This small molecule binds to this protein.
Small molecule (SMILES): CC(=O)Nc1ccsc1C(=O)O

Sequence of chain 1.B:
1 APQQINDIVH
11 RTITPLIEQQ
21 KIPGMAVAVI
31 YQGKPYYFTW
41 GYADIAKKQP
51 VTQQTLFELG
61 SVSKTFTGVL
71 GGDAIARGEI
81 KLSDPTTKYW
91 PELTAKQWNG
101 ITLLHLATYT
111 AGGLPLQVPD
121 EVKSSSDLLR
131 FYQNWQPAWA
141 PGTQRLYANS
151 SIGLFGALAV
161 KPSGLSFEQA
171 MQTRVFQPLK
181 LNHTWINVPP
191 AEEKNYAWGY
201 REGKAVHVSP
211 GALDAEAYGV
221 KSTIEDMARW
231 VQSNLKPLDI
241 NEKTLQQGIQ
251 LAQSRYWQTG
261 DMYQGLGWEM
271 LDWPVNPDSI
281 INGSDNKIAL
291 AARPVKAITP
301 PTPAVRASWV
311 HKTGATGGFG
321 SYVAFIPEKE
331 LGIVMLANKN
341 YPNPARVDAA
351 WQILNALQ

Binding-site contacts:
Ligand atom C2 contacts residue SER61 of chain 1.B at 3.8 Å.
Ligand atom C5 contacts residue LEU290 of chain 1.B at 4.0 Å (hydrophobic).
Ligand atom C3 contacts residue ALA315 of chain 1.B at 4.2 Å (hydrophobic).
Ligand atom S1 contacts residue LEU290 of chain 1.B at 4.1 Å.
Ligand atom C10 contacts residue ASN149 of chain 1.B at 4.0 Å.
Ligand atom N9 contacts residue ASN149 of chain 1.B at 4.3 Å.
Ligand atom C6 contacts residue GLY314 of chain 1.B at 4.1 Å.
Ligand atom O11 contacts residue ALA315 of chain 1.B at 2.8 Å (h-bond).
Ligand atom C5 contacts residue LEU116 of chain 1.B at 4.2 Å (hydrophobic).
Ligand atom C4 contacts residue PO41 of chain 1.J at 3.2 Å.
Ligand atom N9 contacts residue SER61 of chain 1.B at 3.5 Å (h-bond).
Ligand atom O11 contacts residue PO41 of chain 1.J at 3.1 Å (h-bond).
Ligand atom O7 contacts residue GLY314 of chain 1.B at 3.5 Å.
Ligand atom C6 contacts residue SER61 of chain 1.B at 3.2 Å.
Ligand atom O11 contacts residue THR316 of chain 1.B at 3.9 Å.
Ligand atom C2 contacts residue PO41 of chain 1.J at 3.6 Å.
Ligand atom N9 contacts residue ALA315 of chain 1.B at 3.4 Å (h-bond).
Ligand atom S1 contacts residue PO41 of chain 1.J at 3.4 Å (h-bond).
Ligand atom C5 contacts residue PO41 of chain 1.J at 3.3 Å.
Ligand atom O8 contacts residue GLY314 of chain 1.B at 3.9 Å.
Ligand atom C10 contacts residue PO41 of chain 1.J at 3.0 Å.
Ligand atom C6 contacts residue ALA315 of chain 1.B at 3.4 Å (hydrophobic).
Ligand atom O7 contacts residue ALA315 of chain 1.B at 2.6 Å (h-bond).
Ligand atom O7 contacts residue SER61 of chain 1.B at 2.7 Å (h-bond).
Ligand atom C3 contacts residue PO41 of chain 1.J at 3.2 Å.
Ligand atom O8 contacts residue THR313 of chain 1.B at 4.2 Å.
Ligand atom O11 contacts residue TYR218 of chain 1.B at 4.2 Å.
Ligand atom C4 contacts residue GLN117 of chain 1.B at 3.5 Å.
Ligand atom C12 contacts residue GLN117 of chain 1.B at 3.2 Å.
Ligand atom C5 contacts residue DMS1 of chain 1.L at 3.5 Å.
Ligand atom N9 contacts residue PO41 of chain 1.J at 3.4 Å (h-bond).
Ligand atom O8 contacts residue SER61 of chain 1.B at 3.9 Å.
Ligand atom O8 contacts residue ALA315 of chain 1.B at 3.6 Å (h-bond).
Ligand atom C12 contacts residue PO41 of chain 1.J at 3.5 Å.
Ligand atom S1 contacts residue ASN286 of chain 1.B at 4.2 Å.
Ligand atom C3 contacts residue SER61 of chain 1.B at 4.0 Å.
Ligand atom C12 contacts residue ASN149 of chain 1.B at 3.1 Å.
Ligand atom S1 contacts residue DMS1 of chain 1.L at 4.0 Å.
Ligand atom C10 contacts residue ALA315 of chain 1.B at 3.5 Å (hydrophobic).
Ligand atom C4 contacts residue DMS1 of chain 1.L at 3.6 Å.